Sequence of chain 1.B:
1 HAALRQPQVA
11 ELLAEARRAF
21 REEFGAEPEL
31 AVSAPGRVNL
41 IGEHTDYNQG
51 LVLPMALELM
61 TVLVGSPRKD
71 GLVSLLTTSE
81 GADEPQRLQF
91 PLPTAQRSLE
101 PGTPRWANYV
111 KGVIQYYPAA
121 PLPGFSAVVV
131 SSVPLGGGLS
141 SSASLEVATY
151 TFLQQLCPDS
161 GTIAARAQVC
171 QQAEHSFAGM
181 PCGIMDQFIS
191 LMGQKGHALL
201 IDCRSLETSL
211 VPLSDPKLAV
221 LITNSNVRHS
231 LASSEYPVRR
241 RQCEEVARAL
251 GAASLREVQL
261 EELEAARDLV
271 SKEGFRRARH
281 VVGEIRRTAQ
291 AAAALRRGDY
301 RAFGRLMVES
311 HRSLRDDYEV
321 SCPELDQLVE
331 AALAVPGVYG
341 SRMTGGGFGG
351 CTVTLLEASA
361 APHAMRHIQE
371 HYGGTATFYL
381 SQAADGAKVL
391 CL

A small-molecule ligand and the protein it binds are described below.
Small molecule (SMILES): O=C1CCCC2=C1C1(CCCCC1)N=C(Nc1nc3ccccc3o1)N2

Binding-site contacts:
Ligand atom C25 contacts residue SER131 of chain 1.B at 3.7 Å.
Ligand atom N19 contacts residue LEU135 of chain 1.B at 3.5 Å.
Ligand atom N16 contacts residue GLY136 of chain 1.B at 3.8 Å.
Ligand atom C15 contacts residue TYR109 of chain 1.B at 3.4 Å (hydrophobic).
Ligand atom N19 contacts residue SER142 of chain 1.B at 3.7 Å.
Ligand atom C18 contacts residue SER142 of chain 1.B at 3.9 Å.
Ligand atom C06 contacts residue GLY136 of chain 1.B at 3.6 Å.
Ligand atom C07 contacts residue TYR109 of chain 1.B at 3.6 Å (hydrophobic).
Ligand atom C24 contacts residue VAL129 of chain 1.B at 3.8 Å (hydrophobic).
Ligand atom C26 contacts residue LEU135 of chain 1.B at 3.9 Å (hydrophobic).
Ligand atom N17 contacts residue SER141 of chain 1.B at 2.7 Å (h-bond).
Ligand atom C26 contacts residue THR61 of chain 1.B at 3.8 Å.
Ligand atom C18 contacts residue LEU135 of chain 1.B at 3.7 Å (hydrophobic).
Ligand atom O22 contacts residue LEU135 of chain 1.B at 3.7 Å.
Ligand atom C18 contacts residue SER141 of chain 1.B at 3.3 Å.
Ligand atom C24 contacts residue THR77 of chain 1.B at 3.6 Å.
Ligand atom C25 contacts residue VAL129 of chain 1.B at 3.5 Å (hydrophobic).
Ligand atom C04 contacts residue ARG228 of chain 1.B at 3.5 Å.
Ligand atom C21 contacts residue LEU135 of chain 1.B at 3.6 Å (hydrophobic).
Ligand atom C23 contacts residue TRP106 of chain 1.B at 3.6 Å (hydrophobic).
Ligand atom C21 contacts residue LEU145 of chain 1.B at 3.9 Å (hydrophobic).
Ligand atom C20 contacts residue LEU145 of chain 1.B at 3.8 Å (hydrophobic).
Ligand atom C24 contacts residue SER79 of chain 1.B at 3.3 Å.
Ligand atom C11 contacts residue GLY81 of chain 1.B at 3.8 Å.
Ligand atom N19 contacts residue SER141 of chain 1.B at 3.1 Å.
Ligand atom O01 contacts residue J4Q1 of chain 1.J at 3.2 Å (h-bond).
Ligand atom C13 contacts residue J4Q1 of chain 1.J at 3.5 Å.
Ligand atom N16 contacts residue TYR109 of chain 1.B at 3.5 Å (h-bond).
Ligand atom N17 contacts residue SER142 of chain 1.B at 3.4 Å (h-bond).
Ligand atom C11 contacts residue ASP83 of chain 1.B at 3.8 Å.
Ligand atom C06 contacts residue TYR109 of chain 1.B at 3.9 Å (hydrophobic).
Ligand atom C05 contacts residue GLY136 of chain 1.B at 3.8 Å.
Ligand atom C26 contacts residue LEU145 of chain 1.B at 3.9 Å (hydrophobic).
Ligand atom C15 contacts residue SER141 of chain 1.B at 3.7 Å.
Ligand atom N16 contacts residue SER141 of chain 1.B at 3.6 Å.
Ligand atom C25 contacts residue SER79 of chain 1.B at 3.4 Å.
Ligand atom C26 contacts residue SER131 of chain 1.B at 3.6 Å.
Ligand atom C10 contacts residue GLY81 of chain 1.B at 3.8 Å.
Ligand atom C20 contacts residue LEU135 of chain 1.B at 3.4 Å (hydrophobic).
Ligand atom C12 contacts residue ASP83 of chain 1.B at 3.4 Å.